Binding-site contacts:
Ligand atom CD1 contacts residue TRP178 of chain 1.A at 3.6 Å (hydrophobic).
Ligand atom CG1 contacts residue TRP178 of chain 1.A at 3.8 Å (hydrophobic).
Ligand atom O contacts residue LEU186 of chain 1.A at 2.8 Å (h-bond).
Ligand atom CE1 contacts residue LEU186 of chain 1.A at 3.7 Å (hydrophobic).
Ligand atom CZ contacts residue ASP187 of chain 1.A at 3.5 Å.
Ligand atom OH contacts residue HIS139 of chain 1.A at 3.4 Å.
Ligand atom CD2 contacts residue GLY184 of chain 1.A at 3.8 Å.
Ligand atom CD1 contacts residue LEU223 of chain 1.A at 3.6 Å (hydrophobic).
Ligand atom O contacts residue LEU223 of chain 1.A at 3.4 Å.
Ligand atom NH2 contacts residue ASP187 of chain 1.A at 2.8 Å (salt-bridge).
Ligand atom CE1 contacts residue PRO219 of chain 1.A at 3.8 Å (hydrophobic).
Ligand atom CA contacts residue GLU224 of chain 1.A at 3.5 Å.
Ligand atom CB contacts residue ASP187 of chain 1.A at 3.5 Å.
Ligand atom O contacts residue SER185 of chain 1.A at 3.3 Å.
Ligand atom CB contacts residue SER185 of chain 1.A at 3.8 Å.
Ligand atom CD1 contacts residue LEU223 of chain 1.A at 3.7 Å (hydrophobic).
Ligand atom CE2 contacts residue LEU223 of chain 1.A at 3.8 Å (hydrophobic).
Ligand atom NH2 contacts residue ASN181 of chain 1.A at 3.4 Å (h-bond).
Ligand atom O contacts residue HIS225 of chain 1.A at 3.6 Å.
Ligand atom NH1 contacts residue GLU183 of chain 1.A at 3.6 Å (salt-bridge).
Ligand atom CA contacts residue LEU223 of chain 1.A at 3.6 Å (hydrophobic).
Ligand atom N contacts residue LEU186 of chain 1.A at 2.9 Å (h-bond).
Ligand atom N contacts residue GLU224 of chain 1.A at 2.9 Å (salt-bridge).
Ligand atom CG contacts residue HIS139 of chain 1.A at 3.7 Å.
Ligand atom CD1 contacts residue GLN222 of chain 1.A at 3.8 Å.
Ligand atom NE contacts residue ASP187 of chain 1.A at 2.8 Å (salt-bridge).
Ligand atom NE contacts residue ASN181 of chain 1.A at 3.4 Å (h-bond).
Ligand atom C contacts residue LEU186 of chain 1.A at 3.7 Å (hydrophobic).
Ligand atom O contacts residue LEU223 of chain 1.A at 3.4 Å.
Ligand atom CG2 contacts residue TRP178 of chain 1.A at 3.7 Å (hydrophobic).
Ligand atom CB contacts residue GLU224 of chain 1.A at 3.7 Å.
Ligand atom CZ contacts residue ASN181 of chain 1.A at 3.5 Å.
Ligand atom C contacts residue GLU224 of chain 1.A at 3.7 Å.
Ligand atom CA contacts residue LEU186 of chain 1.A at 3.6 Å (hydrophobic).
Ligand atom CA contacts residue LEU186 of chain 1.A at 3.7 Å (hydrophobic).
Ligand atom CB contacts residue HIS139 of chain 1.A at 3.1 Å.
Ligand atom CD1 contacts residue HIS225 of chain 1.A at 3.3 Å.
Ligand atom CB contacts residue LEU186 of chain 1.A at 3.6 Å (hydrophobic).
Ligand atom OH contacts residue PRO219 of chain 1.A at 3.7 Å.
Ligand atom CD1 contacts residue LEU142 of chain 1.A at 3.8 Å (hydrophobic).

Sequence of chain 1.A:
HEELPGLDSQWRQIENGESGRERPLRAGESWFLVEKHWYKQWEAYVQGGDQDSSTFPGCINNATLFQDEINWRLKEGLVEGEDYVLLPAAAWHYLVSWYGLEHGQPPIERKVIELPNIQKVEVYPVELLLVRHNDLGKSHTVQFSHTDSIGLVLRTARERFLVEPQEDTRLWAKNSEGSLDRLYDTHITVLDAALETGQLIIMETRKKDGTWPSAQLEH

This small molecule binds to this protein.
Small molecule (SMILES): CC[C@H](C)[C@H](NC(=O)[C@H](CCCCN)NC(=O)[C@H](CC(C)C)NC(=O)[C@H](CCCCN)NC(=O)[C@H](Cc1ccc(O)cc1)NC(=O)[C@H](Cc1ccccc1)NC(=O)[C@H](CCC(=O)O)NC(=O)CN)C(=O)N[C@@H](CCCN=C(N)N)C(=O)N[C@H](C(=O)N1CCC[C@H]1C(=O)N[C@@H](CCCN=C(N)N)C(N)=O)[C@@H](C)O